Binding-site contacts:
Ligand atom O7 contacts residue ASN215 of chain 1.I at 4.2 Å.
Ligand atom O6 contacts residue VAL201 of chain 1.I at 4.5 Å.
Ligand atom C1 contacts residue THR217 of chain 1.I at 3.9 Å.
Ligand atom C4 contacts residue ASN215 of chain 1.I at 4.2 Å.
Ligand atom O5 contacts residue ASN215 of chain 1.I at 2.4 Å (h-bond).
Ligand atom C5 contacts residue ASN215 of chain 1.I at 3.7 Å.
Ligand atom C2 contacts residue THR217 of chain 1.I at 3.8 Å.
Ligand atom C8 contacts residue PRO238 of chain 1.I at 3.9 Å (hydrophobic).
Ligand atom C8 contacts residue GLN218 of chain 1.I at 3.5 Å.
Ligand atom N2 contacts residue ASN215 of chain 1.I at 3.0 Å (h-bond).
Ligand atom C8 contacts residue ASN215 of chain 1.I at 3.3 Å.
Ligand atom C4 contacts residue THR217 of chain 1.I at 4.3 Å.
Ligand atom C7 contacts residue ASN215 of chain 1.I at 3.3 Å.
Ligand atom C3 contacts residue ASN215 of chain 1.I at 3.8 Å.
Ligand atom O7 contacts residue THR217 of chain 1.I at 3.8 Å.
Ligand atom O5 contacts residue THR217 of chain 1.I at 3.8 Å.
Ligand atom O6 contacts residue ASN215 of chain 1.I at 4.1 Å.
Ligand atom C2 contacts residue ASN215 of chain 1.I at 2.4 Å.
Ligand atom C7 contacts residue THR217 of chain 1.I at 4.3 Å.
Ligand atom C1 contacts residue ASN215 of chain 1.I at 1.4 Å.

Sequence of chain 1.I:
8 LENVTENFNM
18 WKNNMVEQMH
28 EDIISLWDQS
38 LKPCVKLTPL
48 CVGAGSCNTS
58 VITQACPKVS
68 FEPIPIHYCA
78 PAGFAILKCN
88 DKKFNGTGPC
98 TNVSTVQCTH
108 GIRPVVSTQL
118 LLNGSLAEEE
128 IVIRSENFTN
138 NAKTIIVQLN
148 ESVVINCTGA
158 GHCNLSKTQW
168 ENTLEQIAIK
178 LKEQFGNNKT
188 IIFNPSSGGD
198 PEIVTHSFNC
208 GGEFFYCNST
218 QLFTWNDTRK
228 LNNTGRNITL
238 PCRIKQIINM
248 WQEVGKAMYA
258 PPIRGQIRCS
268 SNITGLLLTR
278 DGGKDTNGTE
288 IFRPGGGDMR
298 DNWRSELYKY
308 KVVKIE

The protein below binds the small molecule below.
Small molecule (SMILES): CC(=O)N[C@@H]1[C@@H](O)[C@H](O)[C@@H](CO)O[C@H]1O